Sequence of chain 1.A:
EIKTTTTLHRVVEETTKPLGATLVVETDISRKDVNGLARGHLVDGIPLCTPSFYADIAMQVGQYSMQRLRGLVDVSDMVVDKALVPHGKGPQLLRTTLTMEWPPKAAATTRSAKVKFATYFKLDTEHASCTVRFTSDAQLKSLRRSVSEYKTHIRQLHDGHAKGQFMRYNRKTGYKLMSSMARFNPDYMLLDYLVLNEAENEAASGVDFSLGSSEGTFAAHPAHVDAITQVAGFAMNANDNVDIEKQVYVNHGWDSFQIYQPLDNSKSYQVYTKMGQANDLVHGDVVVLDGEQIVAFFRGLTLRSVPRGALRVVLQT

Binding-site contacts:
Ligand atom C4 contacts residue LEU48 of chain 1.A at 3.8 Å (hydrophobic).
Ligand atom C20 contacts residue LEU48 of chain 1.A at 3.8 Å (hydrophobic).
Ligand atom C1 contacts residue ASN264 of chain 1.A at 4.4 Å.
Ligand atom C19 contacts residue LEU48 of chain 1.A at 3.8 Å (hydrophobic).
Ligand atom C2 contacts residue VAL263 of chain 1.A at 4.2 Å (hydrophobic).
Ligand atom O21 contacts residue HIS41 of chain 1.A at 3.7 Å.
Ligand atom C4 contacts residue VAL43 of chain 1.A at 3.6 Å (hydrophobic).
Ligand atom C4 contacts residue VAL263 of chain 1.A at 4.3 Å (hydrophobic).
Ligand atom C1 contacts residue TYR262 of chain 1.A at 4.4 Å (hydrophobic).
Ligand atom O17 contacts residue CYS49 of chain 1.A at 4.2 Å.
Ligand atom O14 contacts residue VAL90 of chain 1.A at 3.6 Å.
Ligand atom O21 contacts residue THR50 of chain 1.A at 4.2 Å.
Ligand atom O3 contacts residue VAL43 of chain 1.A at 3.8 Å.
Ligand atom O14 contacts residue ALA93 of chain 1.A at 3.3 Å (h-bond).
Ligand atom C11 contacts residue VAL329 of chain 1.A at 4.1 Å (hydrophobic).
Ligand atom C13 contacts residue ALA93 of chain 1.A at 3.9 Å (hydrophobic).
Ligand atom C20 contacts residue HIS41 of chain 1.A at 2.5 Å.
Ligand atom C8 contacts residue LEU330 of chain 1.A at 4.3 Å (hydrophobic).
Ligand atom C6 contacts residue LEU326 of chain 1.A at 4.0 Å (hydrophobic).
Ligand atom O21 contacts residue CYS49 of chain 1.A at 3.5 Å (h-bond).
Ligand atom O21 contacts residue PRO51 of chain 1.A at 4.2 Å.
Ligand atom C18 contacts residue VAL263 of chain 1.A at 4.0 Å (hydrophobic).
Ligand atom O3 contacts residue HIS41 of chain 1.A at 3.6 Å (h-bond).
Ligand atom C5 contacts residue VAL263 of chain 1.A at 3.8 Å (hydrophobic).
Ligand atom C5 contacts residue LEU48 of chain 1.A at 3.8 Å (hydrophobic).
Ligand atom C8 contacts residue VAL263 of chain 1.A at 4.4 Å (hydrophobic).
Ligand atom C15 contacts residue ALA93 of chain 1.A at 4.4 Å (hydrophobic).
Ligand atom O14 contacts residue LYS92 of chain 1.A at 3.7 Å.
Ligand atom C12 contacts residue ALA93 of chain 1.A at 3.9 Å (hydrophobic).
Ligand atom C1 contacts residue VAL263 of chain 1.A at 3.4 Å (hydrophobic).
Ligand atom C2 contacts residue HIS41 of chain 1.A at 4.1 Å.
Ligand atom C6 contacts residue VAL263 of chain 1.A at 3.6 Å (hydrophobic).
Ligand atom C19 contacts residue HIS41 of chain 1.A at 3.6 Å.
Ligand atom C15 contacts residue VAL263 of chain 1.A at 4.0 Å (hydrophobic).
Ligand atom C7 contacts residue VAL263 of chain 1.A at 3.8 Å (hydrophobic).
Ligand atom C2 contacts residue VAL43 of chain 1.A at 4.2 Å (hydrophobic).
Ligand atom O3 contacts residue ALA195 of chain 1.A at 3.8 Å.
Ligand atom C18 contacts residue LEU48 of chain 1.A at 3.8 Å (hydrophobic).
Ligand atom C16 contacts residue VAL263 of chain 1.A at 4.2 Å (hydrophobic).
Ligand atom O21 contacts residue LEU48 of chain 1.A at 4.1 Å.

A protein and the small-molecule ligand that binds it are described below.
Small molecule (SMILES): COc1cc(O)c2c(O)c(C(C)=O)c(CC(C)=O)cc2c1